This protein binds this small molecule.
Small molecule (SMILES): CC(=O)N[C@@H]1[C@@H](O)[C@H](O)[C@@H](CO)O[C@H]1O

Sequence of chain 1.B:
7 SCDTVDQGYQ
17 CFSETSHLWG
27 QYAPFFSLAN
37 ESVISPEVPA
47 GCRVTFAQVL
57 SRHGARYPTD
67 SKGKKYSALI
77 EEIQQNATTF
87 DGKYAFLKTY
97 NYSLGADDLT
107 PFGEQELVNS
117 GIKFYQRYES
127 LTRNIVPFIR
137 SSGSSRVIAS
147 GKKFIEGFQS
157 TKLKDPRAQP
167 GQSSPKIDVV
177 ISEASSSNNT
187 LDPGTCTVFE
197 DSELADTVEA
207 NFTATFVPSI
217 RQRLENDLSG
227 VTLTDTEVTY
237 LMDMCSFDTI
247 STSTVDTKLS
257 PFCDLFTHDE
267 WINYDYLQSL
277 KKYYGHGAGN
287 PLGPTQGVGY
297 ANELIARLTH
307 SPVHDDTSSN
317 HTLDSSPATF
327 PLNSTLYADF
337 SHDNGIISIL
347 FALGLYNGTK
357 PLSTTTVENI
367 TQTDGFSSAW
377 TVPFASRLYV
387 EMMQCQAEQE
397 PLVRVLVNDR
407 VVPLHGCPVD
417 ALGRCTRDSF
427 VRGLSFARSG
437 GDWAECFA

Binding-site contacts:
Ligand atom O7 contacts residue GLY429 of chain 1.B at 4.3 Å.
Ligand atom C7 contacts residue GLY350 of chain 1.B at 4.2 Å.
Ligand atom C8 contacts residue HIS411 of chain 1.B at 3.6 Å.
Ligand atom N2 contacts residue ASN353 of chain 1.B at 3.0 Å (h-bond).
Ligand atom C8 contacts residue ASN353 of chain 1.B at 4.4 Å.
Ligand atom C8 contacts residue LEU349 of chain 1.B at 4.3 Å (hydrophobic).
Ligand atom N2 contacts residue GLY350 of chain 1.B at 4.2 Å.
Ligand atom C8 contacts residue GLY412 of chain 1.B at 4.1 Å.
Ligand atom N2 contacts residue GLY429 of chain 1.B at 4.3 Å.
Ligand atom C8 contacts residue GLY429 of chain 1.B at 3.4 Å.
Ligand atom C4 contacts residue ASN353 of chain 1.B at 4.2 Å.
Ligand atom O7 contacts residue ASN353 of chain 1.B at 3.1 Å (h-bond).
Ligand atom C8 contacts residue GLY350 of chain 1.B at 3.9 Å.
Ligand atom C7 contacts residue ASN353 of chain 1.B at 3.3 Å.
Ligand atom O5 contacts residue ASN353 of chain 1.B at 2.3 Å (h-bond).
Ligand atom C3 contacts residue PHE432 of chain 1.B at 3.9 Å (hydrophobic).
Ligand atom C7 contacts residue HIS411 of chain 1.B at 4.4 Å.
Ligand atom C3 contacts residue ASN353 of chain 1.B at 3.8 Å.
Ligand atom C8 contacts residue LEU430 of chain 1.B at 4.0 Å (hydrophobic).
Ligand atom C5 contacts residue ASN353 of chain 1.B at 3.6 Å.
Ligand atom C7 contacts residue GLY412 of chain 1.B at 4.2 Å.
Ligand atom C7 contacts residue GLY429 of chain 1.B at 3.9 Å.
Ligand atom O7 contacts residue GLY412 of chain 1.B at 3.5 Å.
Ligand atom O4 contacts residue PHE432 of chain 1.B at 3.6 Å.
Ligand atom C2 contacts residue ASN353 of chain 1.B at 2.5 Å.
Ligand atom C1 contacts residue ASN353 of chain 1.B at 1.4 Å.
Ligand atom O7 contacts residue HIS411 of chain 1.B at 4.1 Å.
Ligand atom O3 contacts residue PHE432 of chain 1.B at 3.6 Å.